Sequence of chain 1.A:
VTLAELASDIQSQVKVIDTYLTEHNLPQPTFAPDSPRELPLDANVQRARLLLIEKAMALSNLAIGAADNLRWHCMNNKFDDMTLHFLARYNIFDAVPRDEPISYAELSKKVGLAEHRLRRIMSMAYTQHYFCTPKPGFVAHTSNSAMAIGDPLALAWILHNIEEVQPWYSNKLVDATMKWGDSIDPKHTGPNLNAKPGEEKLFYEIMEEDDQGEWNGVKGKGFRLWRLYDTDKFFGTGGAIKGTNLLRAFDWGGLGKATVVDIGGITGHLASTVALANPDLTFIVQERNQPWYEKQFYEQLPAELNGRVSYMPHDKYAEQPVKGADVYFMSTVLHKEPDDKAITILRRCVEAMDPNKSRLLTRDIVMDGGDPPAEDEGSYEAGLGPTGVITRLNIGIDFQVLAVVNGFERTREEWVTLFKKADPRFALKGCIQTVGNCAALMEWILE

Sequence of chain 1.B:
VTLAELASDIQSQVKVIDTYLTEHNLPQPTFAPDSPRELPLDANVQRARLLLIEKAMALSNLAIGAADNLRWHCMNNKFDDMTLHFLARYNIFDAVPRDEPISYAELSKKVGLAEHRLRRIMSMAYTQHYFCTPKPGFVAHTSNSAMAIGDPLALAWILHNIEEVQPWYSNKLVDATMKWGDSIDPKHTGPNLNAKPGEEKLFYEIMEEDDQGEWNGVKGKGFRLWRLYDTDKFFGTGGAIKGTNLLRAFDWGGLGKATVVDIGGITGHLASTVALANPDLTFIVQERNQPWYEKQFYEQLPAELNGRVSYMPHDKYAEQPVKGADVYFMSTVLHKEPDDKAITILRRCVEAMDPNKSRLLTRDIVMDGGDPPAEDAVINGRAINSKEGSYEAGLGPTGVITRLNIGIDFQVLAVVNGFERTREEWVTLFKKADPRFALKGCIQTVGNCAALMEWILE

Binding-site contacts:
Ligand atom C2 contacts residue LEU229 of chain 1.B at 4.0 Å (hydrophobic).
Ligand atom C14 contacts residue THR232 of chain 1.B at 4.3 Å.
Ligand atom C1 contacts residue LYS337 of chain 1.B at 4.0 Å.
Ligand atom O9 contacts residue TRP158 of chain 1.B at 4.1 Å.
Ligand atom C18 contacts residue ASP233 of chain 1.B at 3.8 Å.
Ligand atom C16 contacts residue PHE236 of chain 1.B at 3.9 Å (hydrophobic).
Ligand atom C13 contacts residue PHE236 of chain 1.B at 4.0 Å (hydrophobic).
Ligand atom C11 contacts residue MET76 of chain 1.A at 4.2 Å (hydrophobic).
Ligand atom O9 contacts residue GLN412 of chain 1.B at 3.2 Å (h-bond).
Ligand atom C18 contacts residue LEU229 of chain 1.B at 3.5 Å (hydrophobic).
Ligand atom C12 contacts residue MET76 of chain 1.A at 3.7 Å (hydrophobic).
Ligand atom O9 contacts residue LEU229 of chain 1.B at 4.3 Å.
Ligand atom C17 contacts residue THR232 of chain 1.B at 3.6 Å.
Ligand atom N3 contacts residue LEU229 of chain 1.B at 3.7 Å.
Ligand atom C4 contacts residue LEU229 of chain 1.B at 4.0 Å (hydrophobic).
Ligand atom C6 contacts residue LYS337 of chain 1.B at 3.9 Å.
Ligand atom C14 contacts residue TRP158 of chain 1.B at 4.2 Å (hydrophobic).
Ligand atom C4 contacts residue HIS161 of chain 1.B at 3.7 Å.
Ligand atom N3 contacts residue PHE204 of chain 1.B at 4.2 Å.
Ligand atom C15 contacts residue HIS336 of chain 1.B at 4.0 Å.
Ligand atom C16 contacts residue MET76 of chain 1.A at 3.9 Å (hydrophobic).
Ligand atom C15 contacts residue GLN412 of chain 1.B at 3.9 Å.
Ligand atom C6 contacts residue TYR205 of chain 1.B at 4.0 Å (hydrophobic).
Ligand atom C2 contacts residue VAL416 of chain 1.B at 4.0 Å (hydrophobic).
Ligand atom C15 contacts residue VAL413 of chain 1.B at 3.6 Å (hydrophobic).
Ligand atom C11 contacts residue ILE409 of chain 1.B at 4.1 Å (hydrophobic).
Ligand atom O8 contacts residue LYS337 of chain 1.B at 2.8 Å (salt-bridge).
Ligand atom C17 contacts residue ASP233 of chain 1.B at 4.0 Å.
Ligand atom C1 contacts residue TYR205 of chain 1.B at 3.2 Å (hydrophobic).
Ligand atom O9 contacts residue HIS161 of chain 1.B at 3.1 Å (h-bond).
Ligand atom O8 contacts residue TYR205 of chain 1.B at 4.0 Å.
Ligand atom C2 contacts residue TYR205 of chain 1.B at 4.0 Å (hydrophobic).
Ligand atom C2 contacts residue PHE204 of chain 1.B at 3.6 Å (hydrophobic).
Ligand atom C18 contacts residue THR232 of chain 1.B at 2.7 Å.
Ligand atom C16 contacts residue ILE242 of chain 1.B at 3.7 Å (hydrophobic).
Ligand atom N3 contacts residue VAL416 of chain 1.B at 4.4 Å.
Ligand atom C12 contacts residue PHE236 of chain 1.B at 4.2 Å (hydrophobic).
Ligand atom N3 contacts residue HIS161 of chain 1.B at 3.5 Å (h-bond).
Ligand atom C10 contacts residue GLN412 of chain 1.B at 4.0 Å.
Ligand atom C4 contacts residue GLN412 of chain 1.B at 4.1 Å.

This small molecule binds to this protein.
Small molecule (SMILES): C=C[C@@H]1C[C@H](C)C[C@H](C)[C@H]1c1c(O)cc[nH]c1=O